Binding-site contacts:
Ligand atom C2 contacts residue ALA43 of chain 1.A at 3.7 Å (hydrophobic).
Ligand atom N8 contacts residue TYR95 of chain 1.A at 3.9 Å.
Ligand atom C1 contacts residue ILE42 of chain 1.A at 3.5 Å (hydrophobic).
Ligand atom O11 contacts residue ASN89 of chain 1.A at 2.8 Å (h-bond).
Ligand atom C4 contacts residue TYR88 of chain 1.A at 3.8 Å (hydrophobic).
Ligand atom C17 contacts residue PHE33 of chain 1.A at 3.5 Å (hydrophobic).
Ligand atom C18 contacts residue ILE42 of chain 1.A at 3.7 Å (hydrophobic).
Ligand atom C12 contacts residue VAL38 of chain 1.A at 3.8 Å (hydrophobic).
Ligand atom C2 contacts residue TYR95 of chain 1.A at 3.6 Å (hydrophobic).
Ligand atom N3 contacts residue ASN89 of chain 1.A at 3.7 Å.
Ligand atom C4 contacts residue ASN89 of chain 1.A at 3.2 Å.
Ligand atom N3 contacts residue TYR88 of chain 1.A at 3.9 Å.
Ligand atom C9 contacts residue VAL38 of chain 1.A at 3.8 Å (hydrophobic).
Ligand atom C26 contacts residue GLY32 of chain 1.A at 3.8 Å.
Ligand atom C24 contacts residue TYR95 of chain 1.A at 3.3 Å (hydrophobic).
Ligand atom C16 contacts residue HIS31 of chain 1.A at 3.3 Å.
Ligand atom C26 contacts residue PHE36 of chain 1.A at 3.4 Å (hydrophobic).
Ligand atom C6 contacts residue TYR95 of chain 1.A at 3.7 Å (hydrophobic).
Ligand atom C10 contacts residue TYR95 of chain 1.A at 3.6 Å (hydrophobic).
Ligand atom C19 contacts residue TYR95 of chain 1.A at 3.5 Å (hydrophobic).
Ligand atom C12 contacts residue PHE34 of chain 1.A at 3.5 Å (hydrophobic).
Ligand atom N3 contacts residue ALA43 of chain 1.A at 3.5 Å.
Ligand atom N8 contacts residue VAL38 of chain 1.A at 3.6 Å.
Ligand atom C4 contacts residue TYR95 of chain 1.A at 3.6 Å (hydrophobic).
Ligand atom C5 contacts residue TYR95 of chain 1.A at 3.6 Å (hydrophobic).
Ligand atom C7 contacts residue VAL38 of chain 1.A at 3.9 Å (hydrophobic).
Ligand atom C17 contacts residue ILE42 of chain 1.A at 3.9 Å (hydrophobic).
Ligand atom C19 contacts residue ILE42 of chain 1.A at 3.7 Å (hydrophobic).
Ligand atom C24 contacts residue PHE33 of chain 1.A at 3.7 Å (hydrophobic).
Ligand atom C7 contacts residue TYR95 of chain 1.A at 3.8 Å (hydrophobic).
Ligand atom C16 contacts residue GLY32 of chain 1.A at 3.9 Å.
Ligand atom C26 contacts residue PHE33 of chain 1.A at 3.7 Å (hydrophobic).
Ligand atom N8 contacts residue PHE33 of chain 1.A at 3.8 Å.
Ligand atom C9 contacts residue PHE33 of chain 1.A at 3.1 Å (hydrophobic).
Ligand atom C19 contacts residue PHE33 of chain 1.A at 3.8 Å (hydrophobic).
Ligand atom C7 contacts residue ASN89 of chain 1.A at 3.8 Å.
Ligand atom N3 contacts residue TYR95 of chain 1.A at 3.6 Å.
Ligand atom C2 contacts residue ILE42 of chain 1.A at 3.6 Å (hydrophobic).
Ligand atom C1 contacts residue TYR95 of chain 1.A at 3.5 Å (hydrophobic).
Ligand atom C12 contacts residue PHE33 of chain 1.A at 3.6 Å (hydrophobic).

Sequence of chain 1.A:
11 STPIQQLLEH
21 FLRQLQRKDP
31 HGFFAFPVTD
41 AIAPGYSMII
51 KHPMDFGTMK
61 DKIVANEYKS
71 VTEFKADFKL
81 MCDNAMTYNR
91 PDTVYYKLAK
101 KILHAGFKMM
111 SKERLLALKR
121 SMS

This small molecule binds to this protein.
Small molecule (SMILES): COc1cc(-c2cn(C)c(=O)c3cnccc23)cc(OC)c1CN(C)C